Sequence of chain 1.E:
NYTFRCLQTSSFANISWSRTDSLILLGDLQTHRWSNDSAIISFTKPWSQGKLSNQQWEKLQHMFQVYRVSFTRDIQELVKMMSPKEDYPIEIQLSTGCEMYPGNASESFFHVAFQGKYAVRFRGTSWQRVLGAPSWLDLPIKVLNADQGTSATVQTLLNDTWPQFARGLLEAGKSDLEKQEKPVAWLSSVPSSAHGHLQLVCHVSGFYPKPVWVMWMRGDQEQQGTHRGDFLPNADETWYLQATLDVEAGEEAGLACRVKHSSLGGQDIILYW

Binding-site contacts:
Ligand atom C8 contacts residue TRP20 of chain 1.E at 3.2 Å (hydrophobic).
Ligand atom O6 contacts residue ARG71 of chain 1.E at 4.3 Å.
Ligand atom C7 contacts residue ARG22 of chain 1.E at 4.0 Å.
Ligand atom C1 contacts residue ASN39 of chain 1.E at 1.4 Å.
Ligand atom O7 contacts residue ASN39 of chain 1.E at 3.8 Å.
Ligand atom C1 contacts residue SER21 of chain 1.E at 3.8 Å.
Ligand atom N2 contacts residue SER21 of chain 1.E at 2.9 Å (h-bond).
Ligand atom C3 contacts residue SER21 of chain 1.E at 4.0 Å.
Ligand atom C8 contacts residue ARG22 of chain 1.E at 4.0 Å.
Ligand atom C4 contacts residue ASN39 of chain 1.E at 4.2 Å.
Ligand atom C3 contacts residue ASN39 of chain 1.E at 3.8 Å.
Ligand atom C2 contacts residue SER21 of chain 1.E at 3.7 Å.
Ligand atom N2 contacts residue ARG22 of chain 1.E at 4.4 Å.
Ligand atom C7 contacts residue SER21 of chain 1.E at 3.9 Å.
Ligand atom C7 contacts residue ASN39 of chain 1.E at 3.6 Å.
Ligand atom N2 contacts residue ASN39 of chain 1.E at 3.0 Å (h-bond).
Ligand atom O6 contacts residue ASN39 of chain 1.E at 4.0 Å.
Ligand atom O5 contacts residue ASN39 of chain 1.E at 2.3 Å (h-bond).
Ligand atom C2 contacts residue ASN39 of chain 1.E at 2.5 Å.
Ligand atom C5 contacts residue ASN39 of chain 1.E at 3.6 Å.
Ligand atom C8 contacts residue SER21 of chain 1.E at 3.8 Å.
Ligand atom O7 contacts residue ARG22 of chain 1.E at 3.9 Å.

The small molecule below binds the protein below.
Small molecule (SMILES): CC(=O)N[C@@H]1[C@@H](O)[C@H](O)[C@@H](CO)O[C@H]1O